Binding-site contacts:
Ligand atom C2 contacts residue ILE852 of chain 1.A at 3.5 Å (hydrophobic).
Ligand atom C13 contacts residue ARG690 of chain 1.A at 3.4 Å.
Ligand atom C11 contacts residue ILE852 of chain 1.A at 3.7 Å (hydrophobic).
Ligand atom C13 contacts residue GLN779 of chain 1.A at 4.0 Å.
Ligand atom C11 contacts residue THR776 of chain 1.A at 3.9 Å.
Ligand atom N1 contacts residue ASP730 of chain 1.A at 3.1 Å (salt-bridge).
Ligand atom C6 contacts residue MET842 of chain 1.A at 4.0 Å (hydrophobic).
Ligand atom C7 contacts residue ILE768 of chain 1.A at 3.8 Å (hydrophobic).
Ligand atom C4 contacts residue ILE852 of chain 1.A at 3.9 Å (hydrophobic).
Ligand atom C02 contacts residue TRP700 of chain 1.A at 3.9 Å (hydrophobic).
Ligand atom C2 contacts residue ILE768 of chain 1.A at 3.6 Å (hydrophobic).
Ligand atom C7 contacts residue TYR756 of chain 1.A at 3.4 Å (hydrophobic).
Ligand atom C11 contacts residue SER694 of chain 1.A at 3.4 Å.
Ligand atom O02 contacts residue LYS722 of chain 1.A at 3.4 Å (salt-bridge).
Ligand atom N1 contacts residue ILE768 of chain 1.A at 3.8 Å.
Ligand atom C12 contacts residue GLN779 of chain 1.A at 3.4 Å.
Ligand atom C contacts residue SER774 of chain 1.A at 3.7 Å.
Ligand atom O1 contacts residue SER694 of chain 1.A at 3.7 Å.
Ligand atom C2 contacts residue TYR756 of chain 1.A at 3.8 Å (hydrophobic).
Ligand atom C01 contacts residue ILE768 of chain 1.A at 4.0 Å (hydrophobic).
Ligand atom O02 contacts residue ASP853 of chain 1.A at 3.4 Å.
Ligand atom C1 contacts residue VAL771 of chain 1.A at 4.0 Å (hydrophobic).
Ligand atom N1 contacts residue ASP853 of chain 1.A at 3.5 Å.
Ligand atom N8 contacts residue MET842 of chain 1.A at 3.9 Å.
Ligand atom O2 contacts residue THR776 of chain 1.A at 3.6 Å.
Ligand atom N contacts residue ILE720 of chain 1.A at 3.8 Å.
Ligand atom C7 contacts residue ILE852 of chain 1.A at 3.6 Å (hydrophobic).
Ligand atom N8 contacts residue TRP700 of chain 1.A at 3.7 Å.
Ligand atom C05 contacts residue SER694 of chain 1.A at 3.8 Å.
Ligand atom C05 contacts residue THR776 of chain 1.A at 4.0 Å.
Ligand atom C9 contacts residue ILE852 of chain 1.A at 3.9 Å (hydrophobic).
Ligand atom C contacts residue VAL771 of chain 1.A at 3.5 Å (hydrophobic).
Ligand atom C01 contacts residue ASP853 of chain 1.A at 3.7 Å.
Ligand atom O2 contacts residue SER694 of chain 1.A at 3.2 Å (h-bond).
Ligand atom C1 contacts residue GLU769 of chain 1.A at 3.8 Å.
Ligand atom N5 contacts residue VAL771 of chain 1.A at 3.0 Å (h-bond).
Ligand atom N5 contacts residue GLU769 of chain 1.A at 3.9 Å.
Ligand atom O contacts residue GLN779 of chain 1.A at 3.5 Å (h-bond).
Ligand atom C5 contacts residue ILE720 of chain 1.A at 3.9 Å (hydrophobic).
Ligand atom N5 contacts residue VAL770 of chain 1.A at 3.8 Å.

Sequence of chain 1.A:
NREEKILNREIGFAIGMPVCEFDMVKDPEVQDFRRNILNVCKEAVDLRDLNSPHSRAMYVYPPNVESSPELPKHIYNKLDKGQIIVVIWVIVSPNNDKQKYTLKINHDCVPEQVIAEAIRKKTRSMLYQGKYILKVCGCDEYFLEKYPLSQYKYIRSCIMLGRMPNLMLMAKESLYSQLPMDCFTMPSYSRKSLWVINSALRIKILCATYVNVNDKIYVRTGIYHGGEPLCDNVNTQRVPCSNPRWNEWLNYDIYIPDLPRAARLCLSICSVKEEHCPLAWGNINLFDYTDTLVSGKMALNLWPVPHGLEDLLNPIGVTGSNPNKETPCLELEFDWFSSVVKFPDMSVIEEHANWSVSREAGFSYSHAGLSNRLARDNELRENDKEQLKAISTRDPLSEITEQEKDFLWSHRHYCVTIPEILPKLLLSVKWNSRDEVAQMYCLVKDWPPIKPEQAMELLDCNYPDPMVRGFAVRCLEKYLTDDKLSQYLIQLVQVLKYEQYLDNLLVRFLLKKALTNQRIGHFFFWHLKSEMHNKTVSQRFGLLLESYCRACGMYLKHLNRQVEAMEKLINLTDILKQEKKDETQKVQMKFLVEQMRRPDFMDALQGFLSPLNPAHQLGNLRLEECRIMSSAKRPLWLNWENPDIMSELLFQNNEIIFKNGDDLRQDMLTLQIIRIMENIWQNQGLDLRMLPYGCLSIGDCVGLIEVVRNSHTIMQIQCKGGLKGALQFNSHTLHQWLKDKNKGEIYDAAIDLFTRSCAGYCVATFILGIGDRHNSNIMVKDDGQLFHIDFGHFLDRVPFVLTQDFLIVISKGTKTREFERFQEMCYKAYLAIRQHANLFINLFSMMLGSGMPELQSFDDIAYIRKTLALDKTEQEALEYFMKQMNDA

A small-molecule ligand and the protein it binds are described below.
Small molecule (SMILES): COc1cc(Nc2cncc(-c3ccc(C(N)=O)cc3)n2)cc(OC)c1OC